A small-molecule ligand and the protein it binds are described below.
Small molecule (SMILES): O=C(O)c1cc2ccccc2[nH]1

Sequence of chain 2.A:
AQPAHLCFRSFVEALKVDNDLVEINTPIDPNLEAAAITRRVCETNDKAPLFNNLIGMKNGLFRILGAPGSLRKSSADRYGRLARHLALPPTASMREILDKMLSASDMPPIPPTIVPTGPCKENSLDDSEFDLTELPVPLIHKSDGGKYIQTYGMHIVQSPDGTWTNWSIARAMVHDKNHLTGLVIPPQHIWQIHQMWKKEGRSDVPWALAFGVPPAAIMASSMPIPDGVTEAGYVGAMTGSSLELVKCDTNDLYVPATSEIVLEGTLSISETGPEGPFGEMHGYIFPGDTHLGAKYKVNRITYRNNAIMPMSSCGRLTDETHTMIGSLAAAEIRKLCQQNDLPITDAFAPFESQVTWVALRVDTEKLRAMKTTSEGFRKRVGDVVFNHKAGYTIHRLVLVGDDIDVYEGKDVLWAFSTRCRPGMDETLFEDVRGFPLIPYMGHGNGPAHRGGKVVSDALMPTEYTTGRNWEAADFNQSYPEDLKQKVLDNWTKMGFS

Binding-site contacts:
Ligand atom O11 contacts residue GLU282 of chain 2.A at 4.0 Å.
Ligand atom C03 contacts residue PHE437 of chain 2.A at 3.7 Å (hydrophobic).
Ligand atom C06 contacts residue PHE437 of chain 2.A at 3.7 Å (hydrophobic).
Ligand atom C02 contacts residue FMN1 of chain 2.E at 3.6 Å.
Ligand atom C03 contacts residue FMN1 of chain 2.E at 3.6 Å.
Ligand atom C10 contacts residue FMN1 of chain 2.E at 3.1 Å.
Ligand atom C06 contacts residue ILE187 of chain 2.A at 4.3 Å (hydrophobic).
Ligand atom C04 contacts residue PHE437 of chain 2.A at 4.0 Å (hydrophobic).
Ligand atom C05 contacts residue FMN1 of chain 2.E at 3.2 Å.
Ligand atom C03 contacts residue ILE327 of chain 2.A at 3.8 Å (hydrophobic).
Ligand atom C04 contacts residue FMN1 of chain 2.E at 3.5 Å.
Ligand atom O12 contacts residue LEU439 of chain 2.A at 4.2 Å.
Ligand atom C05 contacts residue PHE437 of chain 2.A at 3.9 Å (hydrophobic).
Ligand atom C01 contacts residue TYR394 of chain 2.A at 3.9 Å (hydrophobic).
Ligand atom O11 contacts residue ARG173 of chain 2.A at 2.6 Å (salt-bridge).
Ligand atom O12 contacts residue ARG173 of chain 2.A at 3.2 Å (salt-bridge).
Ligand atom C01 contacts residue FMN1 of chain 2.E at 3.6 Å.
Ligand atom O11 contacts residue LEU439 of chain 2.A at 3.6 Å.
Ligand atom C02 contacts residue ILE327 of chain 2.A at 4.2 Å (hydrophobic).
Ligand atom O11 contacts residue FMN1 of chain 2.E at 3.5 Å (h-bond).
Ligand atom O12 contacts residue FMN1 of chain 2.E at 3.4 Å (h-bond).
Ligand atom C03 contacts residue MET283 of chain 2.A at 3.8 Å (hydrophobic).
Ligand atom C07 contacts residue FMN1 of chain 2.E at 3.0 Å.
Ligand atom O12 contacts residue LEU185 of chain 2.A at 3.2 Å.
Ligand atom C07 contacts residue LEU439 of chain 2.A at 3.9 Å (hydrophobic).
Ligand atom C10 contacts residue LEU439 of chain 2.A at 3.6 Å (hydrophobic).
Ligand atom C06 contacts residue GLN190 of chain 2.A at 3.6 Å.
Ligand atom C06 contacts residue FMN1 of chain 2.E at 3.3 Å.
Ligand atom C10 contacts residue ARG173 of chain 2.A at 3.2 Å.
Ligand atom C01 contacts residue GLN190 of chain 2.A at 3.4 Å.
Ligand atom N09 contacts residue FMN1 of chain 2.E at 3.4 Å.
Ligand atom C08 contacts residue LEU439 of chain 2.A at 3.8 Å (hydrophobic).
Ligand atom C02 contacts residue THR395 of chain 2.A at 3.9 Å.
Ligand atom C01 contacts residue PHE437 of chain 2.A at 3.8 Å (hydrophobic).
Ligand atom C08 contacts residue FMN1 of chain 2.E at 3.2 Å.
Ligand atom N09 contacts residue LEU439 of chain 2.A at 4.3 Å.
Ligand atom C07 contacts residue ILE187 of chain 2.A at 3.9 Å (hydrophobic).
Ligand atom C06 contacts residue TYR394 of chain 2.A at 3.9 Å (hydrophobic).
Ligand atom C02 contacts residue PHE437 of chain 2.A at 3.7 Å (hydrophobic).
Ligand atom C01 contacts residue THR395 of chain 2.A at 3.9 Å.